Binding-site contacts:
Ligand atom C contacts residue SER23 of chain 1.F at 4.2 Å.
Ligand atom CA contacts residue ZDC1 of chain 1.S at 2.4 Å.
Ligand atom N contacts residue ZDC1 of chain 1.S at 1.4 Å.
Ligand atom O contacts residue ZDC1 of chain 1.S at 3.3 Å.
Ligand atom CA contacts residue ZDC1 of chain 1.S at 4.4 Å.
Ligand atom N contacts residue SER23 of chain 1.F at 4.4 Å.
Ligand atom CB contacts residue ZDC1 of chain 1.S at 3.7 Å.
Ligand atom CG contacts residue ZDC1 of chain 1.S at 4.4 Å.
Ligand atom CG contacts residue SER23 of chain 1.F at 3.8 Å.
Ligand atom CA contacts residue SER23 of chain 1.F at 3.2 Å.
Ligand atom N contacts residue ZDC1 of chain 1.S at 3.4 Å (h-bond).
Ligand atom CB contacts residue SER23 of chain 1.F at 4.1 Å.
Ligand atom N contacts residue SER23 of chain 1.F at 3.3 Å (h-bond).
Ligand atom C contacts residue ZDC1 of chain 1.S at 3.0 Å.

A small-molecule ligand and the protein it binds are described below.
Small molecule (SMILES): CC[C@H](N)C(=O)N[C@@H](C)C=O

Sequence of chain 1.F:
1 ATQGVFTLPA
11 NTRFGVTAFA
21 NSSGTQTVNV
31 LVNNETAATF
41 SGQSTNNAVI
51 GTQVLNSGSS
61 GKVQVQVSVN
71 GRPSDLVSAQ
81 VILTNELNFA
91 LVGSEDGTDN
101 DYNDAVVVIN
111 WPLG